Sequence of chain 1.B:
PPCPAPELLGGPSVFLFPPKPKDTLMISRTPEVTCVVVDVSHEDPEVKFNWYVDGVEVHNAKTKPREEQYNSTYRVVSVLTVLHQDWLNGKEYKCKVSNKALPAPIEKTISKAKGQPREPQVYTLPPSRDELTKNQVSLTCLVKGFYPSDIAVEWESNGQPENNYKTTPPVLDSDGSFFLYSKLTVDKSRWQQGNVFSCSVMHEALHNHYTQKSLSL

This small molecule binds to this protein.
Small molecule (SMILES): CC(=O)N[C@H]1[C@H](O[C@H]2[C@H](O)[C@@H](NC(C)=O)CO[C@@H]2CO[C@@H]2O[C@@H](C)[C@@H](O)[C@@H](O)[C@@H]2O)O[C@H](CO)[C@@H](O[C@@H]2O[C@H](CO[C@H]3O[C@H](CO)[C@@H](O)[C@H](O)[C@@H]3O[C@@H]3O[C@H](CO)[C@@H](O)[C@H](O)[C@H]3NC(C)=O)[C@@H](O)[C@H](O[C@@H]3O[C@H](CO)[C@@H](O)[C@H](O)[C@@H]3O[C@@H]3O[C@H](CO)[C@@H](O)[C@H](O)[C@H]3NC(C)=O)[C@@H]2O)[C@@H]1O

Binding-site contacts:
Ligand atom C8 contacts residue GLU11 of chain 1.B at 3.8 Å.
Ligand atom C8 contacts residue ASP43 of chain 1.B at 3.4 Å.
Ligand atom C6 contacts residue PHE19 of chain 1.B at 3.7 Å (hydrophobic).
Ligand atom C3 contacts residue VAL42 of chain 1.B at 3.8 Å (hydrophobic).
Ligand atom C2 contacts residue PHE21 of chain 1.B at 3.8 Å (hydrophobic).
Ligand atom O3 contacts residue LYS24 of chain 1.B at 3.7 Å.
Ligand atom O6 contacts residue PHE21 of chain 1.B at 3.5 Å.
Ligand atom O6 contacts residue THR38 of chain 1.B at 3.9 Å.
Ligand atom C8 contacts residue ARG79 of chain 1.B at 3.5 Å.
Ligand atom C6 contacts residue THR38 of chain 1.B at 3.8 Å.
Ligand atom O7 contacts residue VAL42 of chain 1.B at 3.4 Å.
Ligand atom N2 contacts residue ASP43 of chain 1.B at 2.9 Å (salt-bridge).
Ligand atom N2 contacts residue ASN75 of chain 1.B at 3.0 Å (h-bond).
Ligand atom O4 contacts residue VAL42 of chain 1.B at 3.4 Å.
Ligand atom C3 contacts residue PHE19 of chain 1.B at 3.8 Å (hydrophobic).
Ligand atom C2 contacts residue PHE19 of chain 1.B at 3.6 Å (hydrophobic).
Ligand atom O5 contacts residue VAL42 of chain 1.B at 3.9 Å.
Ligand atom C3 contacts residue ASN75 of chain 1.B at 3.8 Å.
Ligand atom O4 contacts residue LYS24 of chain 1.B at 3.3 Å (salt-bridge).
Ligand atom O7 contacts residue ARG79 of chain 1.B at 2.8 Å (salt-bridge).
Ligand atom C8 contacts residue ALA9 of chain 1.B at 3.5 Å (hydrophobic).
Ligand atom C5 contacts residue ASN75 of chain 1.B at 3.6 Å.
Ligand atom C2 contacts residue ASN75 of chain 1.B at 2.4 Å.
Ligand atom C5 contacts residue PHE21 of chain 1.B at 3.7 Å (hydrophobic).
Ligand atom C6 contacts residue PHE21 of chain 1.B at 3.9 Å (hydrophobic).
Ligand atom O5 contacts residue ASN75 of chain 1.B at 2.4 Å (h-bond).
Ligand atom O5 contacts residue GLN73 of chain 1.B at 3.8 Å.
Ligand atom C6 contacts residue GLN73 of chain 1.B at 3.5 Å.
Ligand atom C2 contacts residue ASP43 of chain 1.B at 3.8 Å.
Ligand atom O3 contacts residue VAL42 of chain 1.B at 3.9 Å.
Ligand atom C3 contacts residue ASP43 of chain 1.B at 3.7 Å.
Ligand atom C4 contacts residue PHE19 of chain 1.B at 3.8 Å (hydrophobic).
Ligand atom C7 contacts residue ARG79 of chain 1.B at 3.5 Å.
Ligand atom C1 contacts residue PHE19 of chain 1.B at 3.9 Å (hydrophobic).
Ligand atom O7 contacts residue ASN75 of chain 1.B at 3.2 Å (h-bond).
Ligand atom C7 contacts residue ASP43 of chain 1.B at 3.6 Å.
Ligand atom C1 contacts residue PHE21 of chain 1.B at 3.8 Å (hydrophobic).
Ligand atom C7 contacts residue ASN75 of chain 1.B at 3.3 Å.
Ligand atom O7 contacts residue VAL40 of chain 1.B at 3.8 Å.
Ligand atom C1 contacts residue ASN75 of chain 1.B at 1.4 Å.